This small molecule binds to this protein.
Small molecule (SMILES): CCCNC(=O)c1c(C(=O)OCC)cnn1C

Sequence of chain 1.B:
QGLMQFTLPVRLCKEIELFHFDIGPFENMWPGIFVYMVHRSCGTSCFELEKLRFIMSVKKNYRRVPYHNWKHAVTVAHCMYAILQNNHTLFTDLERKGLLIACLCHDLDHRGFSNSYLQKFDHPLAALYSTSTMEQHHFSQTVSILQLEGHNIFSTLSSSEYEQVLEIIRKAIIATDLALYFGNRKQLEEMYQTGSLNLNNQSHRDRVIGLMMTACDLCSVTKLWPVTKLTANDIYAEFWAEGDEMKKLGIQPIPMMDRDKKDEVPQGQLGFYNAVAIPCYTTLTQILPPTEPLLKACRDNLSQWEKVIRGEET

Binding-site contacts:
Ligand atom O9 contacts residue PHE250 of chain 1.B at 3.8 Å.
Ligand atom C16 contacts residue TYR247 of chain 1.B at 4.2 Å (hydrophobic).
Ligand atom C14 contacts residue PHE250 of chain 1.B at 4.0 Å (hydrophobic).
Ligand atom N10 contacts residue PHE283 of chain 1.B at 4.0 Å.
Ligand atom C5 contacts residue GLN280 of chain 1.B at 3.5 Å.
Ligand atom C14 contacts residue PHE283 of chain 1.B at 3.6 Å (hydrophobic).
Ligand atom C7 contacts residue PHE283 of chain 1.B at 3.8 Å (hydrophobic).
Ligand atom C15 contacts residue HIS79 of chain 1.B at 4.2 Å.
Ligand atom C16 contacts residue GLN280 of chain 1.B at 4.0 Å.
Ligand atom C16 contacts residue MET267 of chain 1.B at 3.4 Å (hydrophobic).
Ligand atom O11 contacts residue GLN280 of chain 1.B at 3.4 Å (h-bond).
Ligand atom N4 contacts residue VAL232 of chain 1.B at 3.6 Å.
Ligand atom O8 contacts residue LEU229 of chain 1.B at 3.7 Å.
Ligand atom C6 contacts residue PHE283 of chain 1.B at 3.8 Å (hydrophobic).
Ligand atom C12 contacts residue TYR78 of chain 1.B at 3.9 Å (hydrophobic).
Ligand atom C2 contacts residue ILE246 of chain 1.B at 4.2 Å (hydrophobic).
Ligand atom N3 contacts residue VAL232 of chain 1.B at 3.9 Å.
Ligand atom N3 contacts residue ILE246 of chain 1.B at 3.4 Å.
Ligand atom C12 contacts residue SER231 of chain 1.B at 3.7 Å.
Ligand atom N4 contacts residue PHE283 of chain 1.B at 4.1 Å.
Ligand atom C5 contacts residue ILE246 of chain 1.B at 3.9 Å (hydrophobic).
Ligand atom O11 contacts residue PHE283 of chain 1.B at 3.6 Å.
Ligand atom C17 contacts residue PHE250 of chain 1.B at 4.0 Å (hydrophobic).
Ligand atom N4 contacts residue GLN280 of chain 1.B at 4.1 Å.
Ligand atom C16 contacts residue PHE283 of chain 1.B at 3.9 Å (hydrophobic).
Ligand atom C12 contacts residue LEU229 of chain 1.B at 4.0 Å (hydrophobic).
Ligand atom C5 contacts residue PHE283 of chain 1.B at 3.8 Å (hydrophobic).
Ligand atom C16 contacts residue GLY279 of chain 1.B at 3.8 Å.
Ligand atom C7 contacts residue PHE250 of chain 1.B at 4.1 Å (hydrophobic).
Ligand atom N4 contacts residue ILE246 of chain 1.B at 3.4 Å.
Ligand atom C12 contacts residue VAL232 of chain 1.B at 3.8 Å (hydrophobic).
Ligand atom N3 contacts residue PHE283 of chain 1.B at 4.0 Å.
Ligand atom C2 contacts residue PHE283 of chain 1.B at 3.5 Å (hydrophobic).
Ligand atom C1 contacts residue ILE246 of chain 1.B at 3.9 Å (hydrophobic).
Ligand atom O9 contacts residue PHE283 of chain 1.B at 3.4 Å.
Ligand atom C12 contacts residue ILE246 of chain 1.B at 3.6 Å (hydrophobic).
Ligand atom C1 contacts residue PHE283 of chain 1.B at 3.6 Å (hydrophobic).
Ligand atom O11 contacts residue PHE250 of chain 1.B at 4.1 Å.
Ligand atom C14 contacts residue MET267 of chain 1.B at 3.3 Å (hydrophobic).
Ligand atom C17 contacts residue HIS79 of chain 1.B at 4.0 Å.